Sequence of chain 1.A:
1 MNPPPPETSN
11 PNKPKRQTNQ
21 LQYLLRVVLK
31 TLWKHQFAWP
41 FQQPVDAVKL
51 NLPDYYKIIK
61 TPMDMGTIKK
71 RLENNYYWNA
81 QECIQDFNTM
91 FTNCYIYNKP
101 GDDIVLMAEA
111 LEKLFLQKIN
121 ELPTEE

Binding-site contacts:
Ligand atom C14 contacts residue LYS49 of chain 1.A at 3.5 Å.
Ligand atom C12 contacts residue LEU50 of chain 1.A at 3.9 Å (hydrophobic).
Ligand atom C5 contacts residue PRO40 of chain 1.A at 3.7 Å (hydrophobic).
Ligand atom C26 contacts residue VAL45 of chain 1.A at 3.7 Å (hydrophobic).
Ligand atom C13 contacts residue LYS49 of chain 1.A at 3.7 Å.
Ligand atom C8 contacts residue LEU50 of chain 1.A at 3.9 Å (hydrophobic).
Ligand atom C14 contacts residue GLN43 of chain 1.A at 3.7 Å.
Ligand atom O28 contacts residue ASN98 of chain 1.A at 2.9 Å (h-bond).
Ligand atom N12 contacts residue TRP39 of chain 1.A at 2.9 Å (h-bond).
Ligand atom N10 contacts residue PRO40 of chain 1.A at 3.4 Å (h-bond).
Ligand atom C29 contacts residue TYR55 of chain 1.A at 4.0 Å (hydrophobic).
Ligand atom C29 contacts residue ASN98 of chain 1.A at 3.5 Å.
Ligand atom C7 contacts residue ILE104 of chain 1.A at 3.9 Å (hydrophobic).
Ligand atom C8 contacts residue PRO40 of chain 1.A at 3.9 Å (hydrophobic).
Ligand atom C4 contacts residue ILE104 of chain 1.A at 3.8 Å (hydrophobic).
Ligand atom C2 contacts residue LEU50 of chain 1.A at 3.8 Å (hydrophobic).
Ligand atom C9 contacts residue GLN43 of chain 1.A at 3.8 Å.
Ligand atom C7 contacts residue PRO40 of chain 1.A at 3.8 Å (hydrophobic).
Ligand atom C11 contacts residue TRP39 of chain 1.A at 3.9 Å (hydrophobic).
Ligand atom C16 contacts residue TRP39 of chain 1.A at 3.6 Å (hydrophobic).
Ligand atom C15 contacts residue TRP39 of chain 1.A at 4.0 Å (hydrophobic).
Ligand atom C16 contacts residue PRO40 of chain 1.A at 3.7 Å (hydrophobic).
Ligand atom C8 contacts residue EDO1 of chain 1.C at 3.4 Å.
Ligand atom N12 contacts residue GLN42 of chain 1.A at 3.0 Å (h-bond).
Ligand atom N6 contacts residue ILE104 of chain 1.A at 3.7 Å.
Ligand atom O1 contacts residue TRP39 of chain 1.A at 3.4 Å (h-bond).
Ligand atom C26 contacts residue PHE41 of chain 1.A at 3.7 Å (hydrophobic).
Ligand atom C5 contacts residue ILE104 of chain 1.A at 3.7 Å (hydrophobic).
Ligand atom O1 contacts residue GLN43 of chain 1.A at 3.4 Å.
Ligand atom O9 contacts residue LEU50 of chain 1.A at 3.7 Å.
Ligand atom C26 contacts residue PRO40 of chain 1.A at 3.8 Å (hydrophobic).
Ligand atom C6 contacts residue EDO1 of chain 1.C at 3.5 Å.
Ligand atom C27 contacts residue ASN98 of chain 1.A at 3.6 Å.
Ligand atom O9 contacts residue EDO1 of chain 1.C at 2.8 Å (h-bond).
Ligand atom C15 contacts residue GLN43 of chain 1.A at 3.5 Å.
Ligand atom C7 contacts residue EDO1 of chain 1.C at 3.8 Å.
Ligand atom N6 contacts residue PRO40 of chain 1.A at 2.8 Å (h-bond).
Ligand atom C5 contacts residue VAL45 of chain 1.A at 3.8 Å (hydrophobic).
Ligand atom C29 contacts residue LEU52 of chain 1.A at 3.8 Å (hydrophobic).
Ligand atom C29 contacts residue TYR97 of chain 1.A at 3.6 Å (hydrophobic).

The protein below binds the small molecule below.
Small molecule (SMILES): CCc1c(C(=O)Nc2cccc(OCC(N)=O)c2)[nH]c(C)c1C(C)=O